This protein binds this small molecule.
Small molecule (SMILES): CC(C)=CCC/C(C)=C/CO[P](=O)(O)OP(=O)(O)O

Binding-site contacts:
Ligand atom C4 contacts residue GLU201 of chain 1.I at 3.8 Å.
Ligand atom O2B contacts residue TYR79 of chain 1.I at 3.6 Å.
Ligand atom O1B contacts residue THR295 of chain 1.I at 3.7 Å.
Ligand atom C9 contacts residue TYR79 of chain 1.I at 3.8 Å (hydrophobic).
Ligand atom O1A contacts residue TRP57 of chain 1.I at 3.7 Å.
Ligand atom C1 contacts residue TYR79 of chain 1.I at 3.2 Å (hydrophobic).
Ligand atom C4 contacts residue SFG1 of chain 1.KA at 3.0 Å.
Ligand atom O1B contacts residue ARG288 of chain 1.I at 3.6 Å (salt-bridge).
Ligand atom C1 contacts residue HIS77 of chain 1.I at 3.5 Å.
Ligand atom O3B contacts residue TYR79 of chain 1.I at 2.4 Å (h-bond).
Ligand atom O2B contacts residue MG1 of chain 1.MA at 2.7 Å.
Ligand atom C9 contacts residue PHE301 of chain 1.I at 3.3 Å (hydrophobic).
Ligand atom O2A contacts residue HIS77 of chain 1.I at 3.2 Å.
Ligand atom PB contacts residue ASN65 of chain 1.I at 3.7 Å.
Ligand atom C1 contacts residue GLU201 of chain 1.I at 3.7 Å.
Ligand atom O3A contacts residue ASN65 of chain 1.I at 3.1 Å (h-bond).
Ligand atom PB contacts residue TYR79 of chain 1.I at 3.8 Å.
Ligand atom PA contacts residue HIS77 of chain 1.I at 3.5 Å.
Ligand atom O1A contacts residue ASN65 of chain 1.I at 3.6 Å.
Ligand atom PA contacts residue ASN65 of chain 1.I at 3.7 Å.
Ligand atom C5 contacts residue MET204 of chain 1.I at 3.8 Å (hydrophobic).
Ligand atom O2A contacts residue ASN65 of chain 1.I at 3.3 Å (h-bond).
Ligand atom C10 contacts residue MET204 of chain 1.I at 3.5 Å (hydrophobic).
Ligand atom O1 contacts residue HIS77 of chain 1.I at 3.5 Å (h-bond).
Ligand atom C5 contacts residue PHE250 of chain 1.I at 3.7 Å (hydrophobic).
Ligand atom O3A contacts residue ARG62 of chain 1.I at 3.4 Å (salt-bridge).
Ligand atom O1A contacts residue HIS77 of chain 1.I at 2.8 Å (h-bond).
Ligand atom O3B contacts residue ARG288 of chain 1.I at 3.5 Å (salt-bridge).
Ligand atom O2A contacts residue HIS78 of chain 1.I at 3.5 Å (h-bond).
Ligand atom C6 contacts residue MET204 of chain 1.I at 3.1 Å (hydrophobic).
Ligand atom C10 contacts residue GLY230 of chain 1.I at 3.7 Å.
Ligand atom O1B contacts residue ARG62 of chain 1.I at 3.2 Å (salt-bridge).
Ligand atom PB contacts residue ARG288 of chain 1.I at 3.8 Å.
Ligand atom O2A contacts residue MG1 of chain 1.MA at 2.7 Å.
Ligand atom O2B contacts residue ASN65 of chain 1.I at 2.8 Å (h-bond).
Ligand atom O1B contacts residue VAL64 of chain 1.I at 3.4 Å.
Ligand atom O3B contacts residue PHE250 of chain 1.I at 3.5 Å.
Ligand atom C2 contacts residue TYR79 of chain 1.I at 3.1 Å (hydrophobic).
Ligand atom O1B contacts residue ASN65 of chain 1.I at 3.4 Å (h-bond).
Ligand atom O2B contacts residue ARG288 of chain 1.I at 3.3 Å (salt-bridge).

Sequence of chain 1.I:
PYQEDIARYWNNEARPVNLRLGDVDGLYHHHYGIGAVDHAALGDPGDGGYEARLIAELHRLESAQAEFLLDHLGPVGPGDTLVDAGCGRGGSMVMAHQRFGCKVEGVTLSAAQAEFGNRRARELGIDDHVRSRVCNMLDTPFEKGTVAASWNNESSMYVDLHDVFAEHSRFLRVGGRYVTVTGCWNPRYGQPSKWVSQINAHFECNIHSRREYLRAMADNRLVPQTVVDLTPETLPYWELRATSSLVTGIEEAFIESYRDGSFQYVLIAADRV